A protein and the small-molecule ligand that binds it are described below.
Small molecule (SMILES): C[C@H](N)C(=O)N[C@H](C(=O)N[C@H](C(=O)N[C@@H](CC(=O)O)C(=O)N[C@H](C=O)CCC(=O)O)[C@@H](C)OP(=O)(O)O)[C@@H](C)O

Binding-site contacts:
Ligand atom CG2 contacts residue ARG27 of chain 1.A at 3.7 Å.
Ligand atom CA contacts residue PHE77 of chain 1.A at 3.5 Å (hydrophobic).
Ligand atom OE2 contacts residue LYS104 of chain 1.A at 2.7 Å (salt-bridge).
Ligand atom CD contacts residue LYS104 of chain 1.A at 3.4 Å.
Ligand atom O contacts residue ARG27 of chain 1.A at 2.9 Å (salt-bridge).
Ligand atom CB contacts residue ARG27 of chain 1.A at 3.6 Å.
Ligand atom CG2 contacts residue LYS41 of chain 1.A at 3.5 Å.
Ligand atom OD1 contacts residue LYS41 of chain 1.A at 3.5 Å.
Ligand atom CA contacts residue LYS41 of chain 1.A at 3.7 Å.
Ligand atom O contacts residue LYS76 of chain 1.A at 2.6 Å (salt-bridge).
Ligand atom O3P contacts residue ARG27 of chain 1.A at 3.5 Å (salt-bridge).
Ligand atom P contacts residue SER44 of chain 1.A at 4.0 Å.
Ligand atom CG2 contacts residue PHE77 of chain 1.A at 3.9 Å (hydrophobic).
Ligand atom O contacts residue LYS41 of chain 1.A at 3.2 Å.
Ligand atom C contacts residue ARG27 of chain 1.A at 3.8 Å.
Ligand atom C contacts residue LYS41 of chain 1.A at 4.1 Å.
Ligand atom O contacts residue SER42 of chain 1.A at 3.1 Å.
Ligand atom CA contacts residue ARG27 of chain 1.A at 3.6 Å.
Ligand atom CG2 contacts residue ILE43 of chain 1.A at 4.0 Å (hydrophobic).
Ligand atom N contacts residue LYS41 of chain 1.A at 3.5 Å (salt-bridge).
Ligand atom O1P contacts residue LYS76 of chain 1.A at 3.6 Å.
Ligand atom OG1 contacts residue SER44 of chain 1.A at 3.7 Å.
Ligand atom O3P contacts residue SER44 of chain 1.A at 3.4 Å.
Ligand atom CG contacts residue LYS104 of chain 1.A at 3.3 Å.
Ligand atom N contacts residue PHE77 of chain 1.A at 4.1 Å.
Ligand atom CB contacts residue LYS76 of chain 1.A at 3.9 Å.
Ligand atom OE2 contacts residue PHE77 of chain 1.A at 3.9 Å.
Ligand atom OG1 contacts residue ILE43 of chain 1.A at 4.0 Å.
Ligand atom O1P contacts residue SER44 of chain 1.A at 3.2 Å (h-bond).
Ligand atom N contacts residue ARG27 of chain 1.A at 4.0 Å.
Ligand atom P contacts residue ARG27 of chain 1.A at 4.0 Å.
Ligand atom OG1 contacts residue ARG27 of chain 1.A at 3.1 Å (salt-bridge).
Ligand atom O contacts residue PHE77 of chain 1.A at 3.9 Å.
Ligand atom O3P contacts residue LYS45 of chain 1.A at 3.2 Å (salt-bridge).
Ligand atom C contacts residue LYS41 of chain 1.A at 3.8 Å.
Ligand atom C contacts residue LYS76 of chain 1.A at 3.8 Å.
Ligand atom C contacts residue PHE77 of chain 1.A at 3.7 Å (hydrophobic).
Ligand atom O contacts residue LYS45 of chain 1.A at 3.5 Å.
Ligand atom O contacts residue LYS41 of chain 1.A at 3.4 Å.
Ligand atom CG2 contacts residue SER42 of chain 1.A at 3.3 Å.

Sequence of chain 1.A:
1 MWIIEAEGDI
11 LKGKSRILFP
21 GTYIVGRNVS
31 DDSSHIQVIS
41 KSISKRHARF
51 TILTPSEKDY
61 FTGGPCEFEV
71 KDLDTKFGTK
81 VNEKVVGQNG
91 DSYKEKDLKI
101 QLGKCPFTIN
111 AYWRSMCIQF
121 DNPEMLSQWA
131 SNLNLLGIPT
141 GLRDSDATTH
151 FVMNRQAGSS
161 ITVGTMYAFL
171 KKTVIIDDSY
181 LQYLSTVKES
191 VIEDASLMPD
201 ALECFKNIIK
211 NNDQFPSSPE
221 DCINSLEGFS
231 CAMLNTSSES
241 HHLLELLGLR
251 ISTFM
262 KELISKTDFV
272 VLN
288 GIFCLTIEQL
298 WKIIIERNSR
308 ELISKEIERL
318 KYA